Binding-site contacts:
Ligand atom C29 contacts residue ALA127 of chain 1.D at 3.6 Å (hydrophobic).
Ligand atom C11 contacts residue TRP88 of chain 1.D at 3.5 Å (hydrophobic).
Ligand atom C11 contacts residue THR75 of chain 1.D at 3.7 Å.
Ligand atom C4 contacts residue TYR64 of chain 1.D at 3.5 Å (hydrophobic).
Ligand atom O18 contacts residue TYR56 of chain 1.D at 3.6 Å.
Ligand atom C27 contacts residue VAL76 of chain 1.D at 3.8 Å (hydrophobic).
Ligand atom C3 contacts residue LEU36 of chain 1.D at 3.6 Å (hydrophobic).
Ligand atom C13 contacts residue PHE101 of chain 1.D at 3.6 Å (hydrophobic).
Ligand atom N16 contacts residue TRP60 of chain 1.D at 3.5 Å (h-bond).
Ligand atom C2 contacts residue TYR64 of chain 1.D at 3.4 Å (hydrophobic).
Ligand atom C9 contacts residue ASP73 of chain 1.D at 3.7 Å.
Ligand atom O19 contacts residue TRP60 of chain 1.D at 2.9 Å (h-bond).
Ligand atom C7 contacts residue ASP73 of chain 1.D at 3.3 Å.
Ligand atom C30 contacts residue ALA127 of chain 1.D at 3.2 Å (hydrophobic).
Ligand atom C12 contacts residue THR75 of chain 1.D at 3.7 Å.
Ligand atom C13 contacts residue TRP88 of chain 1.D at 3.5 Å (hydrophobic).
Ligand atom BR2 contacts residue TYR56 of chain 1.D at 3.7 Å.
Ligand atom C5 contacts residue LEU36 of chain 1.D at 3.8 Å (hydrophobic).
Ligand atom O18 contacts residue LEU110 of chain 1.D at 3.3 Å.
Ligand atom N8 contacts residue ASP73 of chain 1.D at 2.7 Å (salt-bridge).
Ligand atom C27 contacts residue TYR47 of chain 1.D at 3.5 Å (hydrophobic).
Ligand atom C4 contacts residue LEU36 of chain 1.D at 3.6 Å (hydrophobic).
Ligand atom C13 contacts residue TYR93 of chain 1.D at 3.2 Å (hydrophobic).
Ligand atom O17 contacts residue SER129 of chain 1.D at 3.3 Å (h-bond).
Ligand atom C6 contacts residue TYR64 of chain 1.D at 3.6 Å (hydrophobic).
Ligand atom O18 contacts residue TRP60 of chain 1.D at 3.3 Å (h-bond).
Ligand atom O19 contacts residue TYR56 of chain 1.D at 3.3 Å.
Ligand atom BR2 contacts residue TYR64 of chain 1.D at 3.6 Å.
Ligand atom O20 contacts residue TYR64 of chain 1.D at 3.7 Å.
Ligand atom C29 contacts residue GLY126 of chain 1.D at 3.6 Å.
Ligand atom C1 contacts residue TYR64 of chain 1.D at 3.5 Å (hydrophobic).
Ligand atom C10 contacts residue TRP88 of chain 1.D at 3.7 Å (hydrophobic).
Ligand atom C5 contacts residue TYR64 of chain 1.D at 3.4 Å (hydrophobic).
Ligand atom C12 contacts residue TRP88 of chain 1.D at 3.3 Å (hydrophobic).
Ligand atom C12 contacts residue TYR93 of chain 1.D at 3.8 Å (hydrophobic).
Ligand atom CL1 contacts residue LEU125 of chain 1.D at 3.6 Å.
Ligand atom BR2 contacts residue TRP60 of chain 1.D at 3.3 Å.
Ligand atom C3 contacts residue TYR64 of chain 1.D at 3.4 Å (hydrophobic).
Ligand atom N16 contacts residue TYR56 of chain 1.D at 3.7 Å.
Ligand atom O17 contacts residue TYR56 of chain 1.D at 2.8 Å (h-bond).

This small molecule binds to this protein.
Small molecule (SMILES): O=C(Oc1c(Br)cc(Br)cc1CNC(=O)c1ccccc1[N+](=O)[O-])c1ccc(Cl)cc1

Sequence of chain 1.D:
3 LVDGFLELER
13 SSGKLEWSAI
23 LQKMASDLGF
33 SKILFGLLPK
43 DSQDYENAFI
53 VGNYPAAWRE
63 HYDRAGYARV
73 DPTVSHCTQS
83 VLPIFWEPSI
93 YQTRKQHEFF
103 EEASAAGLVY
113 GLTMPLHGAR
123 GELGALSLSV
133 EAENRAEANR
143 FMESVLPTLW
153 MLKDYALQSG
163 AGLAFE